Binding-site contacts:
Ligand atom O2 contacts residue ASP37 of chain 3.A at 3.1 Å (salt-bridge).
Ligand atom C2 contacts residue ASP28 of chain 2.A at 3.5 Å.
Ligand atom O3 contacts residue GLN26 of chain 2.A at 3.0 Å (h-bond).
Ligand atom O4 contacts residue TYR34 of chain 2.A at 2.9 Å (h-bond).
Ligand atom C4 contacts residue TYR34 of chain 2.A at 3.5 Å (hydrophobic).
Ligand atom C4 contacts residue VAL32 of chain 2.A at 4.3 Å (hydrophobic).
Ligand atom C6 contacts residue PRO39 of chain 2.A at 4.1 Å (hydrophobic).
Ligand atom O6 contacts residue ASN30 of chain 2.A at 4.2 Å.
Ligand atom C1 contacts residue GLN26 of chain 2.A at 4.1 Å.
Ligand atom C3 contacts residue GLN26 of chain 2.A at 3.7 Å.
Ligand atom C3 contacts residue ASP28 of chain 2.A at 4.5 Å.
Ligand atom C6 contacts residue ALA42 of chain 2.A at 4.5 Å (hydrophobic).
Ligand atom C3 contacts residue TYR34 of chain 2.A at 4.1 Å (hydrophobic).
Ligand atom C5 contacts residue ASP28 of chain 2.A at 4.1 Å.
Ligand atom C4 contacts residue GLN26 of chain 2.A at 4.2 Å.
Ligand atom O2 contacts residue GLN26 of chain 2.A at 3.1 Å (h-bond).
Ligand atom C1 contacts residue ASP37 of chain 3.A at 4.3 Å.
Ligand atom O3 contacts residue TYR34 of chain 2.A at 3.6 Å (h-bond).
Ligand atom C2 contacts residue TYR34 of chain 2.A at 3.7 Å (hydrophobic).
Ligand atom C2 contacts residue GLN26 of chain 2.A at 3.8 Å.
Ligand atom O6 contacts residue ALA42 of chain 2.A at 4.2 Å.
Ligand atom C6 contacts residue ASN30 of chain 2.A at 3.9 Å.
Ligand atom C4 contacts residue ASN30 of chain 2.A at 4.2 Å.
Ligand atom C2 contacts residue ASN30 of chain 2.A at 3.9 Å.
Ligand atom C1 contacts residue TYR34 of chain 2.A at 3.8 Å (hydrophobic).
Ligand atom C2 contacts residue ASP37 of chain 3.A at 3.8 Å.
Ligand atom O2 contacts residue ASP28 of chain 2.A at 2.7 Å (salt-bridge).
Ligand atom O3 contacts residue ASP28 of chain 2.A at 4.1 Å.
Ligand atom C5 contacts residue ASN30 of chain 2.A at 3.9 Å.
Ligand atom C1 contacts residue ASN30 of chain 2.A at 3.6 Å.
Ligand atom O4 contacts residue PRO39 of chain 2.A at 4.2 Å.
Ligand atom O5 contacts residue ASN30 of chain 2.A at 3.0 Å (h-bond).
Ligand atom O4 contacts residue ASP28 of chain 2.A at 4.0 Å.
Ligand atom O2 contacts residue ASN30 of chain 2.A at 3.1 Å (h-bond).

A small-molecule ligand and the protein it binds are described below.
Small molecule (SMILES): OC[C@H]1O[C@H](O[C@@H]2[C@H](O)[C@@H](O)O[C@H](CO)[C@H]2O)[C@@H](O)[C@@H](O)[C@@H]1O

Sequence of chain 3.A:
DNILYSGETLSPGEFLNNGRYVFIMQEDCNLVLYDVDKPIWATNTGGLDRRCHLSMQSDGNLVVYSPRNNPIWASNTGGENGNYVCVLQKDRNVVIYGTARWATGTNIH

Sequence of chain 2.A:
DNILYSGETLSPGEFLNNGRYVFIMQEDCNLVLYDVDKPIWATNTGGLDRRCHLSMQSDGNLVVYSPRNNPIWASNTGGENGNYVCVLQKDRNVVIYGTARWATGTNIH